Sequence of chain 1.A:
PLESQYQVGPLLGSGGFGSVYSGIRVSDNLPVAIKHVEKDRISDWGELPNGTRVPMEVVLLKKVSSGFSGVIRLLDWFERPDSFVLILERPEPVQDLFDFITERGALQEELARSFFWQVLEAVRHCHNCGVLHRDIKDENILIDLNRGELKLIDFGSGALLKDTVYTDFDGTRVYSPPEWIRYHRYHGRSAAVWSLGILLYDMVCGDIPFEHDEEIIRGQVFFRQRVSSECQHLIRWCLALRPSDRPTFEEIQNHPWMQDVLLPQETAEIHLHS

Binding-site contacts:
Ligand atom C5 contacts residue LEU147 of chain 1.A at 3.6 Å (hydrophobic).
Ligand atom N1 contacts residue ILE158 of chain 1.A at 3.9 Å.
Ligand atom N1 contacts residue VAL25 of chain 1.A at 3.7 Å.
Ligand atom C2 contacts residue PHE22 of chain 1.A at 3.4 Å (hydrophobic).
Ligand atom CL1 contacts residue ALA38 of chain 1.A at 3.5 Å.
Ligand atom CL1 contacts residue PRO96 of chain 1.A at 4.1 Å.
Ligand atom O1 contacts residue LYS40 of chain 1.A at 3.6 Å.
Ligand atom O1 contacts residue ASP159 of chain 1.A at 4.0 Å.
Ligand atom S1 contacts residue ILE158 of chain 1.A at 4.0 Å.
Ligand atom N1 contacts residue LYS40 of chain 1.A at 4.0 Å.
Ligand atom N2 contacts residue ILE158 of chain 1.A at 3.9 Å.
Ligand atom CL2 contacts residue LEU17 of chain 1.A at 4.0 Å.
Ligand atom CL1 contacts residue ARG95 of chain 1.A at 3.6 Å.
Ligand atom C7 contacts residue LEU147 of chain 1.A at 3.9 Å (hydrophobic).
Ligand atom C4 contacts residue ILE158 of chain 1.A at 4.0 Å (hydrophobic).
Ligand atom C1 contacts residue VAL25 of chain 1.A at 4.0 Å (hydrophobic).
Ligand atom C5 contacts residue ALA38 of chain 1.A at 4.0 Å (hydrophobic).
Ligand atom S1 contacts residue ALA38 of chain 1.A at 4.0 Å.
Ligand atom C5 contacts residue VAL25 of chain 1.A at 4.1 Å (hydrophobic).
Ligand atom C7 contacts residue LEU17 of chain 1.A at 3.7 Å (hydrophobic).
Ligand atom C6 contacts residue ALA38 of chain 1.A at 3.8 Å (hydrophobic).
Ligand atom C3 contacts residue VAL25 of chain 1.A at 3.8 Å (hydrophobic).
Ligand atom O1 contacts residue ILE158 of chain 1.A at 3.8 Å.
Ligand atom C4 contacts residue VAL25 of chain 1.A at 4.0 Å (hydrophobic).
Ligand atom C3 contacts residue ILE158 of chain 1.A at 3.9 Å (hydrophobic).
Ligand atom C1 contacts residue ILE158 of chain 1.A at 3.9 Å (hydrophobic).
Ligand atom N1 contacts residue PHE22 of chain 1.A at 3.9 Å.
Ligand atom C2 contacts residue ILE158 of chain 1.A at 3.8 Å (hydrophobic).
Ligand atom C6 contacts residue LEU147 of chain 1.A at 3.5 Å (hydrophobic).
Ligand atom C8 contacts residue LEU17 of chain 1.A at 3.6 Å (hydrophobic).
Ligand atom C10 contacts residue LEU147 of chain 1.A at 4.1 Å (hydrophobic).
Ligand atom CL1 contacts residue GLU94 of chain 1.A at 3.1 Å.
Ligand atom CL1 contacts residue ILE77 of chain 1.A at 4.1 Å.
Ligand atom N2 contacts residue VAL25 of chain 1.A at 3.7 Å.
Ligand atom CL1 contacts residue LEU147 of chain 1.A at 3.9 Å.
Ligand atom O1 contacts residue LEU93 of chain 1.A at 3.6 Å.
Ligand atom N2 contacts residue PHE22 of chain 1.A at 3.9 Å.
Ligand atom C10 contacts residue VAL25 of chain 1.A at 3.8 Å (hydrophobic).
Ligand atom C7 contacts residue VAL99 of chain 1.A at 4.1 Å (hydrophobic).
Ligand atom C2 contacts residue VAL25 of chain 1.A at 3.5 Å (hydrophobic).

The protein below binds the small molecule below.
Small molecule (SMILES): O=c1[nH]cnc2c1sc1c(Cl)ccc(Cl)c12